Binding-site contacts:
Ligand atom C8 contacts residue MET375 of chain 1.D at 4.3 Å (hydrophobic).
Ligand atom C8 contacts residue TYR305 of chain 1.D at 3.7 Å (hydrophobic).
Ligand atom C1 contacts residue MET375 of chain 1.D at 4.2 Å (hydrophobic).
Ligand atom C8 contacts residue THR274 of chain 1.D at 3.8 Å.
Ligand atom C1 contacts residue TYR305 of chain 1.D at 3.8 Å (hydrophobic).
Ligand atom C1 contacts residue ASN307 of chain 1.D at 1.4 Å.
Ligand atom O7 contacts residue ASN307 of chain 1.D at 3.0 Å (h-bond).
Ligand atom C7 contacts residue ASN307 of chain 1.D at 3.1 Å.
Ligand atom C8 contacts residue ASN307 of chain 1.D at 4.2 Å.
Ligand atom O5 contacts residue THR373 of chain 1.D at 4.5 Å.
Ligand atom C3 contacts residue ASN307 of chain 1.D at 3.7 Å.
Ligand atom C5 contacts residue ASN307 of chain 1.D at 3.7 Å.
Ligand atom C3 contacts residue TYR305 of chain 1.D at 3.6 Å (hydrophobic).
Ligand atom C4 contacts residue ASN307 of chain 1.D at 4.2 Å.
Ligand atom C2 contacts residue TYR305 of chain 1.D at 3.7 Å (hydrophobic).
Ligand atom C5 contacts residue MET375 of chain 1.D at 3.9 Å (hydrophobic).
Ligand atom C8 contacts residue VAL272 of chain 1.D at 4.4 Å (hydrophobic).
Ligand atom C7 contacts residue TYR305 of chain 1.D at 3.8 Å (hydrophobic).
Ligand atom O5 contacts residue ASN307 of chain 1.D at 2.4 Å (h-bond).
Ligand atom O3 contacts residue TYR305 of chain 1.D at 3.8 Å.
Ligand atom C2 contacts residue ASN307 of chain 1.D at 2.4 Å.
Ligand atom O6 contacts residue THR373 of chain 1.D at 4.2 Å.
Ligand atom N2 contacts residue ASN307 of chain 1.D at 2.8 Å (h-bond).
Ligand atom N2 contacts residue TYR305 of chain 1.D at 2.9 Å (h-bond).
Ligand atom O5 contacts residue MET375 of chain 1.D at 4.3 Å.

The small molecule below binds the protein below.
Small molecule (SMILES): CC(=O)N[C@H]1[C@H](O[C@H]2[C@H](O)[C@@H](NC(C)=O)CO[C@@H]2CO)O[C@H](CO)[C@@H](O[C@@H]2O[C@H](CO)[C@@H](O)[C@H](O[C@H]3O[C@H](CO)[C@@H](O)[C@H](O)[C@@H]3O)[C@@H]2O)[C@@H]1O

Sequence of chain 1.D:
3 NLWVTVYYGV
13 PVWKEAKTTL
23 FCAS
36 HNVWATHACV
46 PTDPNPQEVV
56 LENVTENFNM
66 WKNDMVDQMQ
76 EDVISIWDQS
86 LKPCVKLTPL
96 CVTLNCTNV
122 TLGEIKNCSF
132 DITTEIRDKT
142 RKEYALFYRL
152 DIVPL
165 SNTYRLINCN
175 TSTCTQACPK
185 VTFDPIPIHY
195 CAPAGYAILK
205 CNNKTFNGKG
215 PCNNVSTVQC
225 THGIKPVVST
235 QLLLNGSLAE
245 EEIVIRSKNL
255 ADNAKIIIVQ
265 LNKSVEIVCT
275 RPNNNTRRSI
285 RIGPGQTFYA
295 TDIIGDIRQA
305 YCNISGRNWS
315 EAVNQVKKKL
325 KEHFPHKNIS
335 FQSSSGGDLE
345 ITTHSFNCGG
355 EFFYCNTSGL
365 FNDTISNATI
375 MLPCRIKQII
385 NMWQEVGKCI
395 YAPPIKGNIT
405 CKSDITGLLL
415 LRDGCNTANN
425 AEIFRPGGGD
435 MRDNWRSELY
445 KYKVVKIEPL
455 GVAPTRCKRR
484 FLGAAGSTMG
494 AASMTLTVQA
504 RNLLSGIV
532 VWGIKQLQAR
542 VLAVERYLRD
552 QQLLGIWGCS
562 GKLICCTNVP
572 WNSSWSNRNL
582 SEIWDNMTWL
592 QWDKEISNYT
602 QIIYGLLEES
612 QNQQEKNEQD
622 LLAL